Sequence of chain 1.A:
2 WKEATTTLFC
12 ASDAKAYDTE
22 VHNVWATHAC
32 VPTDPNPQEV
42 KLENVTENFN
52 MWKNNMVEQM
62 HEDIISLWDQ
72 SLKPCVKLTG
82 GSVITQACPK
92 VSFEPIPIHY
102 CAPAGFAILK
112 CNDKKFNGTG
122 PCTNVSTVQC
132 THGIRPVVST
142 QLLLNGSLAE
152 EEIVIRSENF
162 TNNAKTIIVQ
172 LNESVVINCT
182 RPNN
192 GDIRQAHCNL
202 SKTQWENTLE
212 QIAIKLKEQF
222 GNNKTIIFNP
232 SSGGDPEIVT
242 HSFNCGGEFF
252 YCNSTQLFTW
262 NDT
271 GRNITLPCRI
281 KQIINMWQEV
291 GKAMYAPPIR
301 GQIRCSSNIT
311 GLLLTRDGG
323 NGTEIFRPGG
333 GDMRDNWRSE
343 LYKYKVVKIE

Binding-site contacts:
Ligand atom O6 contacts residue GLY147 of chain 1.A at 4.4 Å.
Ligand atom C5 contacts residue ASN308 of chain 1.A at 3.3 Å.
Ligand atom C1 contacts residue ASN308 of chain 1.A at 1.4 Å.
Ligand atom C4 contacts residue ASN308 of chain 1.A at 4.2 Å.
Ligand atom C3 contacts residue ASN308 of chain 1.A at 3.9 Å.
Ligand atom O5 contacts residue ASN308 of chain 1.A at 2.2 Å (h-bond).
Ligand atom C6 contacts residue ASN308 of chain 1.A at 4.4 Å.
Ligand atom C8 contacts residue VAL177 of chain 1.A at 3.3 Å (hydrophobic).
Ligand atom C8 contacts residue ASN308 of chain 1.A at 3.5 Å.
Ligand atom C2 contacts residue ASN308 of chain 1.A at 2.8 Å.
Ligand atom C7 contacts residue ASN308 of chain 1.A at 3.9 Å.
Ligand atom N2 contacts residue ASN308 of chain 1.A at 3.3 Å (h-bond).
Ligand atom O6 contacts residue ASN308 of chain 1.A at 4.2 Å.

The small molecule below binds the protein below.
Small molecule (SMILES): CC(=O)N[C@@H]1[C@@H](O)[C@H](O)[C@@H](CO)O[C@H]1O